Sequence of chain 1.B:
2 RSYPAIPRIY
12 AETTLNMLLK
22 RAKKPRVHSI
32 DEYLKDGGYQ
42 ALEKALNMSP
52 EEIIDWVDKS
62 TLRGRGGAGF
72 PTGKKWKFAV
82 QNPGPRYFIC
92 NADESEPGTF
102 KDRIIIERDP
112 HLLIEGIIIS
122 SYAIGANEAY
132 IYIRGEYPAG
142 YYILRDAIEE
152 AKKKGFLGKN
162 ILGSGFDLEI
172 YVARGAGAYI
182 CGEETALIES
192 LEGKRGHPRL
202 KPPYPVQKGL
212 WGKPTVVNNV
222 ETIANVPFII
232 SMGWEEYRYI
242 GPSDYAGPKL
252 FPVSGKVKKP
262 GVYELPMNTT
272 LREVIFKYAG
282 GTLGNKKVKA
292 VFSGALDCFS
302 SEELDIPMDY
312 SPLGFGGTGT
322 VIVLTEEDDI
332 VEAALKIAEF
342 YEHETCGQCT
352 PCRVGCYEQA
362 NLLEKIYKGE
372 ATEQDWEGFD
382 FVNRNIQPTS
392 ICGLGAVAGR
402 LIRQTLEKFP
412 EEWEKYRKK

Binding-site contacts:
Ligand atom O45 contacts residue THR100 of chain 1.B at 3.6 Å.
Ligand atom O49 contacts residue FMN1 of chain 1.H at 3.5 Å.
Ligand atom C48 contacts residue GLU97 of chain 1.B at 3.5 Å.
Ligand atom O51 contacts residue GLY68 of chain 1.B at 3.4 Å (h-bond).
Ligand atom N39 contacts residue FMN1 of chain 1.H at 3.4 Å.
Ligand atom N9 contacts residue PHE71 of chain 1.B at 3.5 Å.
Ligand atom O53 contacts residue TYR205 of chain 1.B at 3.5 Å.
Ligand atom O50 contacts residue GLY68 of chain 1.B at 3.4 Å.
Ligand atom C4 contacts residue PHE71 of chain 1.B at 3.6 Å (hydrophobic).
Ligand atom O38 contacts residue FMN1 of chain 1.H at 3.3 Å.
Ligand atom O47 contacts residue THR319 of chain 1.B at 3.5 Å.
Ligand atom O27 contacts residue LYS202 of chain 1.B at 3.3 Å (salt-bridge).
Ligand atom O18 contacts residue PHE71 of chain 1.B at 3.2 Å.
Ligand atom C41 contacts residue FMN1 of chain 1.H at 3.3 Å.
Ligand atom C19 contacts residue ALA69 of chain 1.B at 3.5 Å (hydrophobic).
Ligand atom O24 contacts residue ALA69 of chain 1.B at 3.6 Å.
Ligand atom O52 contacts residue GLU185 of chain 1.B at 2.7 Å (salt-bridge).
Ligand atom C14 contacts residue GLU185 of chain 1.B at 3.3 Å.
Ligand atom C48 contacts residue TYR180 of chain 1.B at 3.4 Å (hydrophobic).
Ligand atom C43 contacts residue FMN1 of chain 1.H at 3.4 Å.
Ligand atom C12 contacts residue GLU185 of chain 1.B at 3.2 Å.
Ligand atom O27 contacts residue FMN1 of chain 1.H at 2.8 Å (h-bond).
Ligand atom N9 contacts residue TYR205 of chain 1.B at 3.5 Å.
Ligand atom O28 contacts residue FMN1 of chain 1.H at 3.5 Å.
Ligand atom O45 contacts residue GLU97 of chain 1.B at 3.3 Å (salt-bridge).
Ligand atom O52 contacts residue FMN1 of chain 1.H at 3.6 Å.
Ligand atom O53 contacts residue GLU185 of chain 1.B at 2.6 Å (salt-bridge).
Ligand atom O52 contacts residue LYS76 of chain 1.B at 2.9 Å (salt-bridge).
Ligand atom C41 contacts residue GLY67 of chain 1.B at 3.1 Å.
Ligand atom O45 contacts residue GLU95 of chain 1.B at 3.3 Å.
Ligand atom C40 contacts residue FMN1 of chain 1.H at 3.6 Å.
Ligand atom N46 contacts residue GLU95 of chain 1.B at 3.5 Å (salt-bridge).
Ligand atom C40 contacts residue GLU97 of chain 1.B at 3.1 Å.
Ligand atom O47 contacts residue FMN1 of chain 1.H at 3.4 Å (h-bond).
Ligand atom O45 contacts residue SER96 of chain 1.B at 3.5 Å (h-bond).
Ligand atom O47 contacts residue GLY67 of chain 1.B at 2.7 Å (h-bond).
Ligand atom C42 contacts residue FMN1 of chain 1.H at 3.4 Å.
Ligand atom C8 contacts residue PHE71 of chain 1.B at 3.5 Å (hydrophobic).
Ligand atom N46 contacts residue ASP103 of chain 1.B at 2.9 Å (salt-bridge).
Ligand atom C19 contacts residue FMN1 of chain 1.H at 3.6 Å.

This protein binds this small molecule.
Small molecule (SMILES): NC(=O)/C(O)=C/C=C/N(C=O)[C@@H]1O[C@H](COP(=O)(O)OP(=O)(O)OC[C@H]2O[C@@H](n3cnc4c(N)ncnc43)[C@H](O)[C@@H]2O)[C@@H](O)[C@H]1O